Sequence of chain 7.B:
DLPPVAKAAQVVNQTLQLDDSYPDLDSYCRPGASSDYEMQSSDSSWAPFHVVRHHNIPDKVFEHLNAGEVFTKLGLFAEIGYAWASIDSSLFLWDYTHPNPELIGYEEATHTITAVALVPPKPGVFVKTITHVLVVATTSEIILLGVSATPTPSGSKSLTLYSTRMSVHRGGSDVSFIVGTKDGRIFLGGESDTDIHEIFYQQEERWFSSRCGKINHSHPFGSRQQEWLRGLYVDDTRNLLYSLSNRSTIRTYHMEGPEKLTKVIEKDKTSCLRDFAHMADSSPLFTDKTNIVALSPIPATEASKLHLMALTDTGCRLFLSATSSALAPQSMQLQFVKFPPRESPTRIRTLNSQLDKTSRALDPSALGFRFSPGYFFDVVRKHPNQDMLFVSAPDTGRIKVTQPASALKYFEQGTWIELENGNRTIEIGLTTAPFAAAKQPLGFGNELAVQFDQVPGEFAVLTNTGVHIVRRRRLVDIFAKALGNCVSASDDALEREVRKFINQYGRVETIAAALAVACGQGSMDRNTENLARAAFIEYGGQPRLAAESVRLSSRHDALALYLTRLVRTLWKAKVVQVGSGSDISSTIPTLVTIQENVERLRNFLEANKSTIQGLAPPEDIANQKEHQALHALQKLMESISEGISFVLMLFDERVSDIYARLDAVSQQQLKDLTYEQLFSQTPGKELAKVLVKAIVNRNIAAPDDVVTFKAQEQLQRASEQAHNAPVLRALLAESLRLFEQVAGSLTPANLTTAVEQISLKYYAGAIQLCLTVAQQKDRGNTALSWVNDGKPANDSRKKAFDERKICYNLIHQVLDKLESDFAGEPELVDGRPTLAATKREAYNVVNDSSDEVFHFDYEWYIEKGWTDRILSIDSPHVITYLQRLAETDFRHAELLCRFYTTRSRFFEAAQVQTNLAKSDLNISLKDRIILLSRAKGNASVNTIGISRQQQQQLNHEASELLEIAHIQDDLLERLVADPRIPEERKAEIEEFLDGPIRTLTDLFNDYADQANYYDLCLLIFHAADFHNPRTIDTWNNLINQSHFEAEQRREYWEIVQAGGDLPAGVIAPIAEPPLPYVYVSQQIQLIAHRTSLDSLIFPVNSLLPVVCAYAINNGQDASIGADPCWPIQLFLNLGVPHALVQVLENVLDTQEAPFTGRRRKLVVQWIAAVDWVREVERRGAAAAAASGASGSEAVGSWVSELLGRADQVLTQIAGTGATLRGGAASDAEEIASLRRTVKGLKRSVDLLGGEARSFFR

Sequence of chain 7.E:
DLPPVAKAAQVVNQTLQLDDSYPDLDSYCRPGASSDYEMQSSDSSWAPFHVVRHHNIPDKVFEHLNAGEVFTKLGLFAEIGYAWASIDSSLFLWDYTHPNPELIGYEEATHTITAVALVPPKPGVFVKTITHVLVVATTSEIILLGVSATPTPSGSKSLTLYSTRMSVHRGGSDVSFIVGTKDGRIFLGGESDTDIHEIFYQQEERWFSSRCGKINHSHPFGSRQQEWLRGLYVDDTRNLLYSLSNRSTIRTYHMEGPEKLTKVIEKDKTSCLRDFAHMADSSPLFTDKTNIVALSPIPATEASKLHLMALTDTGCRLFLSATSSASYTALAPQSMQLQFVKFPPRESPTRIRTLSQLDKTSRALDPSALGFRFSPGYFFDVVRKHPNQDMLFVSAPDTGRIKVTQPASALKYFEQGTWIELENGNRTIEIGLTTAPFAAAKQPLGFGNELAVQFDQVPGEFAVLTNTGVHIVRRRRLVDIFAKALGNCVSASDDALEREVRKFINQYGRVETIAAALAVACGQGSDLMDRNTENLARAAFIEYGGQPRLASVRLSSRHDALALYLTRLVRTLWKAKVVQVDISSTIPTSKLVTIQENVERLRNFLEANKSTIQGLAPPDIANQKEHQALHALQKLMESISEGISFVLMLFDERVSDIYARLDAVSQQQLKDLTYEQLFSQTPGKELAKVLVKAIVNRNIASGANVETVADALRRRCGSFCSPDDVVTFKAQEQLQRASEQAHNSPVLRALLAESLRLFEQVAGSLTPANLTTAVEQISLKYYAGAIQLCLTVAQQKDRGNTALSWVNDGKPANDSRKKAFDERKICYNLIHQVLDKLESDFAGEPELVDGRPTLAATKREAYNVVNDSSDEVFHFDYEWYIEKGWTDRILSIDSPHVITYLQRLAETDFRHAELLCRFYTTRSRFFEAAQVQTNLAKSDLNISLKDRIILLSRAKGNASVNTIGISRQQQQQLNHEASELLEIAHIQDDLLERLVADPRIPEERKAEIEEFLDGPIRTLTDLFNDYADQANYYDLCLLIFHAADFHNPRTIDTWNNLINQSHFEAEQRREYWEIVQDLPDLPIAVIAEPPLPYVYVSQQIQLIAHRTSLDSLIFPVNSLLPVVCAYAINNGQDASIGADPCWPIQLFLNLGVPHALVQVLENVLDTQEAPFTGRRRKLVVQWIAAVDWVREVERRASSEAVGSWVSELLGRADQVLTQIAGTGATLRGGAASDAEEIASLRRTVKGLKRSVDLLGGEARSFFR

Binding-site contacts:
Ligand atom C contacts residue TRP84 of chain 7.E at 1.1 Å (hydrophobic).
Ligand atom CE1 contacts residue TYR106 of chain 7.E at 1.5 Å (hydrophobic).
Ligand atom C contacts residue LEU93 of chain 7.E at 1.3 Å (hydrophobic).
Ligand atom C contacts residue SER158 of chain 7.E at 1.1 Å.
Ligand atom CD1 contacts residue PHE92 of chain 7.E at 0.9 Å (hydrophobic).
Ligand atom SD contacts residue LYS157 of chain 7.E at 1.4 Å.
Ligand atom N contacts residue VAL116 of chain 7.E at 1.5 Å.
Ligand atom CB contacts residue THR150 of chain 7.E at 1.2 Å.
Ligand atom C contacts residue THR1063 of chain 7.B at 1.4 Å.
Ligand atom O contacts residue SER158 of chain 7.E at 1.4 Å (h-bond).
Ligand atom ND2 contacts residue SER156 of chain 7.E at 0.9 Å (h-bond).
Ligand atom N contacts residue LEU91 of chain 7.E at 1.5 Å.
Ligand atom CD contacts residue VAL116 of chain 7.E at 1.2 Å (hydrophobic).
Ligand atom OG contacts residue VAL116 of chain 7.E at 1.2 Å.
Ligand atom CG2 contacts residue TYR82 of chain 7.E at 0.9 Å (hydrophobic).
Ligand atom CA contacts residue LEU93 of chain 7.E at 1.2 Å (hydrophobic).
Ligand atom CA contacts residue TRP84 of chain 7.E at 1.3 Å (hydrophobic).
Ligand atom CG contacts residue GLY75 of chain 7.E at 1.4 Å.
Ligand atom CB contacts residue VAL116 of chain 7.E at 0.5 Å (hydrophobic).
Ligand atom CA contacts residue LEU93 of chain 7.E at 1.4 Å (hydrophobic).
Ligand atom CG contacts residue PHE92 of chain 7.E at 1.1 Å (hydrophobic).
Ligand atom N contacts residue TRP84 of chain 7.E at 1.4 Å.
Ligand atom CG contacts residue THR150 of chain 7.E at 1.2 Å.
Ligand atom CZ contacts residue TYR106 of chain 7.E at 0.8 Å (hydrophobic).
Ligand atom O contacts residue ALA149 of chain 7.E at 0.7 Å.
Ligand atom CB contacts residue THR1061 of chain 7.B at 1.0 Å.
Ligand atom CA contacts residue VAL116 of chain 7.E at 1.4 Å (hydrophobic).
Ligand atom OD1 contacts residue THR150 of chain 7.E at 0.7 Å (h-bond).
Ligand atom N contacts residue SER158 of chain 7.E at 0.7 Å (h-bond).
Ligand atom O contacts residue SER158 of chain 7.E at 1.2 Å.
Ligand atom C contacts residue LEU91 of chain 7.E at 1.1 Å (hydrophobic).
Ligand atom CG contacts residue LYS157 of chain 7.E at 0.9 Å.
Ligand atom CG contacts residue THR1061 of chain 7.B at 1.1 Å.
Ligand atom CA contacts residue LEU91 of chain 7.E at 0.7 Å (hydrophobic).
Ligand atom N contacts residue SER158 of chain 7.E at 1.1 Å (h-bond).
Ligand atom CB contacts residue LYS157 of chain 7.E at 1.2 Å.
Ligand atom CB contacts residue LEU93 of chain 7.E at 1.3 Å (hydrophobic).
Ligand atom C contacts residue SER158 of chain 7.E at 1.4 Å.
Ligand atom CA contacts residue TYR82 of chain 7.E at 1.5 Å (hydrophobic).
Ligand atom N contacts residue LEU93 of chain 7.E at 0.8 Å.

The small molecule below binds the protein below.
Small molecule (SMILES): CC[C@H](C)[C@H](NC(=O)[C@@H](NC(=O)[C@H](CC(C)C)NC(=O)[C@H](CCCCN)NC(=O)[C@H](CCCCN)NC(=O)[C@@H](N)CC1=NC=NC1)C(C)C)C(=O)N[C@@H](CC(N)=O)C(=O)N[C@@H](CCCCN)C(=O)N[C@@H](CC(=O)O)C(=O)N[C@@H](CCSC)C(=O)N[C@@H](CCCN=C(N)N)C(=O)N[C@H](C(=O)N[C@@H](CC(=O)O)C(=O)N[C@@H](CC(C)C)C(=O)N[C@@H](Cc1ccccc1)C(=O)N[C@@H](CO)C(=O)N1CCC[C@H]1C(=O)N1CCC[C@H]1C(=O)N[C@H](C=O)CC(N)=O)[C@@H](C)O